Sequence of chain 1.A:
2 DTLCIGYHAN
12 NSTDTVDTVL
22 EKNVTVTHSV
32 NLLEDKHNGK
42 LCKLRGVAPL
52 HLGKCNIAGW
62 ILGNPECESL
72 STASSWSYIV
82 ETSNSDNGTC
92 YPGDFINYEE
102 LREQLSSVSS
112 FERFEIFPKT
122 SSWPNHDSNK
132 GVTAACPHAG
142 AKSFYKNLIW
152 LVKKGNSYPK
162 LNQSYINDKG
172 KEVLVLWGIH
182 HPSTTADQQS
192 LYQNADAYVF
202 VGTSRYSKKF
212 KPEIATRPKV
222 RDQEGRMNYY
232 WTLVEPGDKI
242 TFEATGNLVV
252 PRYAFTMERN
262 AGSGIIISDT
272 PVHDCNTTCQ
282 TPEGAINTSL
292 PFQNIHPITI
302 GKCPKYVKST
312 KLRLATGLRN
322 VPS

Binding-site contacts:
Ligand atom C4 contacts residue ASN288 of chain 1.A at 4.2 Å.
Ligand atom C5 contacts residue ASN288 of chain 1.A at 3.7 Å.
Ligand atom N2 contacts residue ASN288 of chain 1.A at 2.8 Å (h-bond).
Ligand atom C8 contacts residue ASN277 of chain 1.A at 4.1 Å.
Ligand atom O7 contacts residue ASN288 of chain 1.A at 3.1 Å (h-bond).
Ligand atom C2 contacts residue ASN288 of chain 1.A at 2.4 Å.
Ligand atom O5 contacts residue ASN288 of chain 1.A at 2.4 Å (h-bond).
Ligand atom C8 contacts residue ASN288 of chain 1.A at 4.1 Å.
Ligand atom C3 contacts residue ASN288 of chain 1.A at 3.7 Å.
Ligand atom C1 contacts residue ASN288 of chain 1.A at 1.4 Å.
Ligand atom C7 contacts residue ASN288 of chain 1.A at 3.1 Å.

A small-molecule ligand and the protein it binds are described below.
Small molecule (SMILES): CC(=O)N[C@@H]1[C@@H](O)[C@H](O)[C@@H](CO)O[C@H]1O